Sequence of chain 1.A:
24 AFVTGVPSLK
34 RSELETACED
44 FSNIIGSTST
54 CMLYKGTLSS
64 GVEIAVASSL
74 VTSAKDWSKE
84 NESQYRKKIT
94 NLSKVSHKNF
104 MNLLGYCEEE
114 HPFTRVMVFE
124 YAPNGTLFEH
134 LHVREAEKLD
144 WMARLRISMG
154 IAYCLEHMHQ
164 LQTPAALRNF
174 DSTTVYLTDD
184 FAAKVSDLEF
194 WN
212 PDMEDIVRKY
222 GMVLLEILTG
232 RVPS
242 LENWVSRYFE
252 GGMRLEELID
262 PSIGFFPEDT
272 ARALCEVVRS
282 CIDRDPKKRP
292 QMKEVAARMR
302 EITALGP

Binding-site contacts:
Ligand atom C21 contacts residue LEU191 of chain 1.A at 3.4 Å (hydrophobic).
Ligand atom N5 contacts residue TYR124 of chain 1.A at 3.5 Å.
Ligand atom C13 contacts residue PRO126 of chain 1.A at 3.1 Å (hydrophobic).
Ligand atom C19 contacts residue ALA68 of chain 1.A at 3.4 Å (hydrophobic).
Ligand atom C16 contacts residue GLU132 of chain 1.A at 3.8 Å.
Ligand atom N6 contacts residue MET104 of chain 1.A at 3.6 Å.
Ligand atom N7 contacts residue ALA68 of chain 1.A at 3.2 Å.
Ligand atom C2 contacts residue ILE48 of chain 1.A at 3.5 Å (hydrophobic).
Ligand atom N7 contacts residue GLU123 of chain 1.A at 3.1 Å (salt-bridge).
Ligand atom C11 contacts residue GLY128 of chain 1.A at 3.4 Å.
Ligand atom N6 contacts residue ALA125 of chain 1.A at 2.8 Å (h-bond).
Ligand atom C18 contacts residue TYR179 of chain 1.A at 3.8 Å (hydrophobic).
Ligand atom C1 contacts residue SER50 of chain 1.A at 3.7 Å.
Ligand atom N7 contacts residue ALA125 of chain 1.A at 3.8 Å.
Ligand atom C11 contacts residue TYR124 of chain 1.A at 3.8 Å (hydrophobic).
Ligand atom C2 contacts residue GLY49 of chain 1.A at 3.4 Å.
Ligand atom C10 contacts residue GLY128 of chain 1.A at 3.6 Å.
Ligand atom C21 contacts residue ALA68 of chain 1.A at 3.5 Å (hydrophobic).
Ligand atom C9 contacts residue ILE48 of chain 1.A at 3.2 Å (hydrophobic).
Ligand atom C8 contacts residue ILE48 of chain 1.A at 3.3 Å (hydrophobic).
Ligand atom N6 contacts residue TYR124 of chain 1.A at 3.5 Å.
Ligand atom N7 contacts residue MET104 of chain 1.A at 3.2 Å.
Ligand atom C7 contacts residue ILE48 of chain 1.A at 3.4 Å (hydrophobic).
Ligand atom C4 contacts residue TYR179 of chain 1.A at 3.4 Å (hydrophobic).
Ligand atom C1 contacts residue GLY49 of chain 1.A at 3.5 Å.
Ligand atom C18 contacts residue ALA125 of chain 1.A at 3.8 Å (hydrophobic).
Ligand atom N2 contacts residue TYR179 of chain 1.A at 3.4 Å.
Ligand atom C7 contacts residue TYR179 of chain 1.A at 3.7 Å (hydrophobic).
Ligand atom N5 contacts residue ALA125 of chain 1.A at 2.9 Å (h-bond).
Ligand atom C19 contacts residue MET104 of chain 1.A at 3.5 Å (hydrophobic).
Ligand atom C11 contacts residue ALA125 of chain 1.A at 3.3 Å (hydrophobic).
Ligand atom C20 contacts residue TYR179 of chain 1.A at 3.4 Å (hydrophobic).
Ligand atom C21 contacts residue MET104 of chain 1.A at 3.3 Å (hydrophobic).
Ligand atom C14 contacts residue PRO126 of chain 1.A at 3.8 Å (hydrophobic).
Ligand atom C12 contacts residue ALA125 of chain 1.A at 3.5 Å (hydrophobic).
Ligand atom C6 contacts residue SER50 of chain 1.A at 3.3 Å.
Ligand atom N6 contacts residue GLU123 of chain 1.A at 3.6 Å.
Ligand atom C5 contacts residue THR51 of chain 1.A at 3.4 Å.
Ligand atom C4 contacts residue LEU56 of chain 1.A at 3.6 Å (hydrophobic).
Ligand atom N2 contacts residue ILE48 of chain 1.A at 3.2 Å.

The protein below binds the small molecule below.
Small molecule (SMILES): Cc1cc(Nc2cc(N3CCN(C)CC3)nc(/C=C/c3ccccc3)n2)n[nH]1